Sequence of chain 35.H:
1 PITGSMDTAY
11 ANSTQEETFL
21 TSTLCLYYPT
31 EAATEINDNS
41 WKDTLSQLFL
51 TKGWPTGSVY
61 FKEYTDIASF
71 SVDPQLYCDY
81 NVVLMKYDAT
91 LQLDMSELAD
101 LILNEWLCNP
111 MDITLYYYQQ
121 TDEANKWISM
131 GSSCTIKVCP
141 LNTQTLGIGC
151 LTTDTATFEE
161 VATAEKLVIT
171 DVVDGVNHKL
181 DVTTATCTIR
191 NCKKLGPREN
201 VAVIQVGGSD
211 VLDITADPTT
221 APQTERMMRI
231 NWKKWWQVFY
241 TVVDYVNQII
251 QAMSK

Binding-site contacts:
Ligand atom C2 contacts residue ASN12 of chain 35.H at 3.2 Å.
Ligand atom O5 contacts residue ASN12 of chain 35.H at 2.7 Å (h-bond).
Ligand atom C1 contacts residue ASN12 of chain 35.H at 2.2 Å.
Ligand atom N2 contacts residue ASN12 of chain 35.H at 3.8 Å.
Ligand atom C5 contacts residue ASN12 of chain 35.H at 4.1 Å.
Ligand atom O7 contacts residue ASN12 of chain 35.H at 3.7 Å.
Ligand atom C7 contacts residue ASN12 of chain 35.H at 3.9 Å.

This small molecule binds to this protein.
Small molecule (SMILES): CC(=O)N[C@H]1[C@H](O[C@H]2[C@H](O)[C@@H](NC(C)=O)CO[C@@H]2CO)O[C@H](CO)[C@@H](O)[C@@H]1O